Binding-site contacts:
Ligand atom C7 contacts residue HIS295 of chain 3.A at 3.8 Å.
Ligand atom C2 contacts residue HIS208 of chain 3.A at 3.5 Å.
Ligand atom C8 contacts residue LEU307 of chain 3.A at 4.2 Å (hydrophobic).
Ligand atom C8A contacts residue VAL209 of chain 3.A at 3.9 Å (hydrophobic).
Ligand atom C5 contacts residue ASN297 of chain 3.A at 4.1 Å.
Ligand atom C2 contacts residue PHE202 of chain 3.A at 4.3 Å (hydrophobic).
Ligand atom C2 contacts residue ASN201 of chain 3.A at 3.7 Å.
Ligand atom C1 contacts residue LEU307 of chain 3.A at 4.2 Å (hydrophobic).
Ligand atom C6 contacts residue PHE224 of chain 3.A at 4.1 Å (hydrophobic).
Ligand atom C5 contacts residue HIS295 of chain 3.A at 4.3 Å.
Ligand atom C4 contacts residue ASN297 of chain 3.A at 3.3 Å.
Ligand atom C7 contacts residue VAL260 of chain 3.A at 4.4 Å (hydrophobic).
Ligand atom C8A contacts residue LEU307 of chain 3.A at 4.3 Å (hydrophobic).
Ligand atom C4A contacts residue ASN297 of chain 3.A at 4.0 Å.
Ligand atom C3 contacts residue HIS208 of chain 3.A at 3.9 Å.
Ligand atom C7 contacts residue VAL209 of chain 3.A at 4.3 Å (hydrophobic).
Ligand atom C1 contacts residue VAL209 of chain 3.A at 4.5 Å (hydrophobic).
Ligand atom C7 contacts residue PHE224 of chain 3.A at 4.2 Å (hydrophobic).
Ligand atom C1 contacts residue HIS208 of chain 3.A at 3.9 Å.
Ligand atom C6 contacts residue VAL209 of chain 3.A at 4.2 Å (hydrophobic).
Ligand atom C3 contacts residue ASN201 of chain 3.A at 3.4 Å.
Ligand atom C4A contacts residue ASP205 of chain 3.A at 4.3 Å.
Ligand atom C4A contacts residue VAL209 of chain 3.A at 3.8 Å (hydrophobic).
Ligand atom C4 contacts residue ASP205 of chain 3.A at 3.4 Å.
Ligand atom C3 contacts residue ASP205 of chain 3.A at 3.2 Å.
Ligand atom C8 contacts residue HIS295 of chain 3.A at 4.4 Å.
Ligand atom C3 contacts residue PHE202 of chain 3.A at 4.2 Å (hydrophobic).
Ligand atom C4 contacts residue VAL209 of chain 3.A at 4.2 Å (hydrophobic).
Ligand atom C2 contacts residue ASP205 of chain 3.A at 4.1 Å.
Ligand atom C3 contacts residue ASN297 of chain 3.A at 3.5 Å.
Ligand atom C5 contacts residue VAL209 of chain 3.A at 4.0 Å (hydrophobic).
Ligand atom C8 contacts residue VAL209 of chain 3.A at 4.2 Å (hydrophobic).
Ligand atom C6 contacts residue HIS295 of chain 3.A at 3.7 Å.
Ligand atom C4 contacts residue ALA206 of chain 3.A at 4.4 Å (hydrophobic).

This small molecule binds to this protein.
Small molecule (SMILES): c1ccc2ccccc2c1

Sequence of chain 3.A:
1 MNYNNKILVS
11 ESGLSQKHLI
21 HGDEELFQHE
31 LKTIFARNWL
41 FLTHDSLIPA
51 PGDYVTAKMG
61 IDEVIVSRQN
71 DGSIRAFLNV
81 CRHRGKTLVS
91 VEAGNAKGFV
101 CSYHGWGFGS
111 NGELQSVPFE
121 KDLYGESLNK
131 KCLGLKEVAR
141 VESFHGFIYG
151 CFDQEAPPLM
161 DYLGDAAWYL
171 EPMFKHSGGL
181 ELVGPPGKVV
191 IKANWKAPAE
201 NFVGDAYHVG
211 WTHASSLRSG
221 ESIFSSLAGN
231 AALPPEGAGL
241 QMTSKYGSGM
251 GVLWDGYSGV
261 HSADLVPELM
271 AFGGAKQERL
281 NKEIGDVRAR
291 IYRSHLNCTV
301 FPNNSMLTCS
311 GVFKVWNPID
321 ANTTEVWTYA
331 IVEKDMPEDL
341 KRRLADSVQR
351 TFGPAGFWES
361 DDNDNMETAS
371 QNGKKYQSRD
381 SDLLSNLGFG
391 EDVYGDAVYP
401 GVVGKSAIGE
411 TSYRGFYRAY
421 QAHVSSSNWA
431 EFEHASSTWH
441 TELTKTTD